The small molecule below binds the protein below.
Small molecule (SMILES): Clc1ccc(-c2cnc[nH]2)cc1

Binding-site contacts:
Ligand atom C4 contacts residue ILE344 of chain 1.B at 4.2 Å (hydrophobic).
Ligand atom C7 contacts residue PHE278 of chain 1.B at 3.9 Å (hydrophobic).
Ligand atom N1 contacts residue ALA279 of chain 1.B at 3.4 Å.
Ligand atom C10 contacts residue VAL348 of chain 1.B at 3.5 Å (hydrophobic).
Ligand atom N3 contacts residue HEM1 of chain 1.G at 4.2 Å.
Ligand atom CL contacts residue PHE278 of chain 1.B at 4.0 Å.
Ligand atom C5 contacts residue ALA279 of chain 1.B at 3.4 Å (hydrophobic).
Ligand atom C6 contacts residue PHE278 of chain 1.B at 4.4 Å (hydrophobic).
Ligand atom C11 contacts residue PHE278 of chain 1.B at 4.4 Å (hydrophobic).
Ligand atom C4 contacts residue ALA279 of chain 1.B at 3.7 Å (hydrophobic).
Ligand atom C9 contacts residue PHE278 of chain 1.B at 3.5 Å (hydrophobic).
Ligand atom C5 contacts residue ILE344 of chain 1.B at 4.4 Å (hydrophobic).
Ligand atom C2 contacts residue ALA279 of chain 1.B at 3.6 Å (hydrophobic).
Ligand atom C10 contacts residue PHE96 of chain 1.B at 4.5 Å (hydrophobic).
Ligand atom C11 contacts residue VAL348 of chain 1.B at 3.6 Å (hydrophobic).
Ligand atom CL contacts residue VAL458 of chain 1.B at 4.3 Å.
Ligand atom C10 contacts residue PHE278 of chain 1.B at 4.0 Å (hydrophobic).
Ligand atom N3 contacts residue ALA279 of chain 1.B at 3.5 Å.
Ligand atom C11 contacts residue ILE95 of chain 1.B at 4.2 Å (hydrophobic).
Ligand atom C2 contacts residue HEM1 of chain 1.G at 3.0 Å.
Ligand atom CL contacts residue PHE96 of chain 1.B at 4.1 Å.
Ligand atom N1 contacts residue HEM1 of chain 1.G at 2.0 Å.
Ligand atom N3 contacts residue THR283 of chain 1.B at 3.0 Å (h-bond).
Ligand atom C10 contacts residue ILE95 of chain 1.B at 4.2 Å (hydrophobic).
Ligand atom C9 contacts residue VAL348 of chain 1.B at 4.2 Å (hydrophobic).
Ligand atom C4 contacts residue THR283 of chain 1.B at 4.2 Å.
Ligand atom C6 contacts residue VAL348 of chain 1.B at 4.3 Å (hydrophobic).
Ligand atom N1 contacts residue CYS417 of chain 1.B at 4.3 Å.
Ligand atom C8 contacts residue PHE278 of chain 1.B at 3.5 Å (hydrophobic).
Ligand atom C5 contacts residue THR283 of chain 1.B at 3.4 Å.
Ligand atom C2 contacts residue ILE344 of chain 1.B at 4.4 Å (hydrophobic).
Ligand atom N3 contacts residue ILE344 of chain 1.B at 4.1 Å.
Ligand atom CL contacts residue ILE82 of chain 1.B at 3.7 Å.
Ligand atom C4 contacts residue HEM1 of chain 1.G at 4.2 Å.
Ligand atom C5 contacts residue HEM1 of chain 1.G at 3.0 Å.

Sequence of chain 1.B:
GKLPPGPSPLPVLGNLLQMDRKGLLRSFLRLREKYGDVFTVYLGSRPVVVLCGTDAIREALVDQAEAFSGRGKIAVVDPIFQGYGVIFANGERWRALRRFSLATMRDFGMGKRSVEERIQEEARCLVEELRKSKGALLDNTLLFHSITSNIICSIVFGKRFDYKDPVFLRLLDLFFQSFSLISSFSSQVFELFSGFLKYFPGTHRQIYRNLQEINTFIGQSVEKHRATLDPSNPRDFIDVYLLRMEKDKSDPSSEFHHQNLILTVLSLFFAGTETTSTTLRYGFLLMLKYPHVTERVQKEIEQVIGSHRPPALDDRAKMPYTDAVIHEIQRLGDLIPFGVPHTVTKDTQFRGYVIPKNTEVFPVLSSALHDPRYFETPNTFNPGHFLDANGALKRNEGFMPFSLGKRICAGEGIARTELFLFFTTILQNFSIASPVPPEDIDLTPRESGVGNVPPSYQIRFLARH